Binding-site contacts:
Ligand atom SAU contacts residue GLN117 of chain 1.A at 3.8 Å.
Ligand atom NAE contacts residue GLU73 of chain 1.A at 3.3 Å (salt-bridge).
Ligand atom CAA contacts residue LEU102 of chain 1.A at 3.5 Å (hydrophobic).
Ligand atom NAF contacts residue ASP153 of chain 1.A at 3.1 Å (salt-bridge).
Ligand atom NAR contacts residue 2XJ1 of chain 1.D at 3.7 Å.
Ligand atom N3 contacts residue PHE157 of chain 1.A at 3.2 Å.
Ligand atom CAB contacts residue TYR106 of chain 1.A at 3.5 Å (hydrophobic).
Ligand atom OAG contacts residue SER164 of chain 1.A at 2.6 Å (h-bond).
Ligand atom NAE contacts residue ARG148 of chain 1.A at 3.4 Å (salt-bridge).
Ligand atom C5 contacts residue PHE157 of chain 1.A at 3.7 Å (hydrophobic).
Ligand atom CAO contacts residue TYR224 of chain 1.A at 3.2 Å (hydrophobic).
Ligand atom CBE contacts residue MET105 of chain 1.A at 3.8 Å (hydrophobic).
Ligand atom CAA contacts residue 2XJ1 of chain 1.D at 3.1 Å.
Ligand atom C4 contacts residue PHE157 of chain 1.A at 3.5 Å (hydrophobic).
Ligand atom NAR contacts residue TYR224 of chain 1.A at 3.6 Å.
Ligand atom NAE contacts residue VAL75 of chain 1.A at 3.5 Å.
Ligand atom CBE contacts residue 2XJ1 of chain 1.D at 3.7 Å.
Ligand atom C4 contacts residue PHE116 of chain 1.A at 3.7 Å (hydrophobic).
Ligand atom OAS contacts residue PRO109 of chain 1.A at 3.6 Å.
Ligand atom CAL contacts residue 2XJ1 of chain 1.D at 3.4 Å.
Ligand atom N1 contacts residue PHE157 of chain 1.A at 3.8 Å.
Ligand atom OAT contacts residue 2XJ1 of chain 1.D at 3.7 Å.
Ligand atom C2 contacts residue PHE157 of chain 1.A at 3.7 Å (hydrophobic).
Ligand atom CAH contacts residue 2XJ1 of chain 1.D at 3.7 Å.
Ligand atom C2 contacts residue GLN117 of chain 1.A at 3.5 Å.
Ligand atom CAH contacts residue TYR106 of chain 1.A at 3.7 Å (hydrophobic).
Ligand atom CBF contacts residue SER164 of chain 1.A at 3.6 Å.
Ligand atom CBB contacts residue 2XJ1 of chain 1.D at 3.7 Å.
Ligand atom C4 contacts residue GLN117 of chain 1.A at 3.7 Å.
Ligand atom OAG contacts residue SER166 of chain 1.A at 2.6 Å (h-bond).
Ligand atom CAY contacts residue 2XJ1 of chain 1.D at 3.7 Å.
Ligand atom CAC contacts residue SER164 of chain 1.A at 3.4 Å.
Ligand atom N3 contacts residue PHE116 of chain 1.A at 3.7 Å.
Ligand atom CBD contacts residue 2XJ1 of chain 1.D at 3.8 Å.
Ligand atom CAI contacts residue TYR106 of chain 1.A at 3.5 Å (hydrophobic).
Ligand atom CBA contacts residue PRO109 of chain 1.A at 3.8 Å (hydrophobic).
Ligand atom CAO contacts residue 2XJ1 of chain 1.D at 3.8 Å.
Ligand atom NAF contacts residue GLN117 of chain 1.A at 3.0 Å (h-bond).
Ligand atom CBC contacts residue 2XJ1 of chain 1.D at 3.6 Å.
Ligand atom N3 contacts residue GLN117 of chain 1.A at 2.8 Å (h-bond).

Sequence of chain 1.A:
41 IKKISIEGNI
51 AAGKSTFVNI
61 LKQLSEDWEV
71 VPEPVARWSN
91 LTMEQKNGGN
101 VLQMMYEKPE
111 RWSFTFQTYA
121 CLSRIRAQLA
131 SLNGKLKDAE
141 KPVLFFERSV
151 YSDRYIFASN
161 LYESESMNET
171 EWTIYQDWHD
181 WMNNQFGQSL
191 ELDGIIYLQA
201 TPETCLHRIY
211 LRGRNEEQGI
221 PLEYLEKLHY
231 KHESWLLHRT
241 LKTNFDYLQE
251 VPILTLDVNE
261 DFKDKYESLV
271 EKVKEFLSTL

A protein and the small-molecule ligand that binds it are described below.
Small molecule (SMILES): CCCc1sc(-c2ccc(OC)c(OCC(C)(C)O)c2)nc1CSc1cc(N)nc(N)n1